Binding-site contacts:
Ligand atom C2 contacts residue GLU259 of chain 1.C at 3.6 Å.
Ligand atom O3 contacts residue ALA280 of chain 1.C at 4.2 Å.
Ligand atom O3 contacts residue GLU259 of chain 1.C at 3.2 Å (salt-bridge).
Ligand atom C1 contacts residue THR315 of chain 1.C at 4.0 Å.
Ligand atom C1 contacts residue ARG60 of chain 1.C at 4.3 Å.
Ligand atom O2 contacts residue GLU259 of chain 1.C at 3.0 Å (salt-bridge).
Ligand atom O3 contacts residue ARG60 of chain 1.C at 4.3 Å.
Ligand atom C1 contacts residue LYS257 of chain 1.C at 3.5 Å.
Ligand atom C1 contacts residue GLU259 of chain 1.C at 3.8 Å.
Ligand atom O2 contacts residue GLY282 of chain 1.C at 3.9 Å.
Ligand atom C2 contacts residue MG1 of chain 1.K at 3.0 Å.
Ligand atom O1 contacts residue LYS257 of chain 1.C at 3.7 Å.
Ligand atom C2 contacts residue GLY282 of chain 1.C at 3.9 Å.
Ligand atom O3 contacts residue MG1 of chain 1.K at 2.2 Å.
Ligand atom O4 contacts residue ASP283 of chain 1.C at 3.7 Å.
Ligand atom C1 contacts residue ALA280 of chain 1.C at 3.9 Å (hydrophobic).
Ligand atom C1 contacts residue MG1 of chain 1.K at 3.0 Å.
Ligand atom C2 contacts residue ALA280 of chain 1.C at 3.8 Å (hydrophobic).
Ligand atom O4 contacts residue MG1 of chain 1.K at 4.3 Å.
Ligand atom O1 contacts residue THR315 of chain 1.C at 3.4 Å (h-bond).
Ligand atom O4 contacts residue THR315 of chain 1.C at 2.6 Å (h-bond).
Ligand atom O4 contacts residue ARG281 of chain 1.C at 3.7 Å.
Ligand atom O2 contacts residue ASP283 of chain 1.C at 2.8 Å (salt-bridge).
Ligand atom C1 contacts residue ASP283 of chain 1.C at 4.5 Å.
Ligand atom O1 contacts residue MET347 of chain 1.C at 4.3 Å.
Ligand atom O1 contacts residue ARG60 of chain 1.C at 3.6 Å.
Ligand atom O1 contacts residue ALA280 of chain 1.C at 4.2 Å.
Ligand atom C2 contacts residue ASP283 of chain 1.C at 3.7 Å.
Ligand atom C2 contacts residue THR315 of chain 1.C at 3.6 Å.
Ligand atom O1 contacts residue MET278 of chain 1.C at 4.3 Å.
Ligand atom O3 contacts residue ASP283 of chain 1.C at 4.0 Å.
Ligand atom O4 contacts residue ALA280 of chain 1.C at 3.5 Å.
Ligand atom O4 contacts residue GLY282 of chain 1.C at 2.9 Å (h-bond).
Ligand atom O2 contacts residue ALA280 of chain 1.C at 3.8 Å.
Ligand atom O2 contacts residue MG1 of chain 1.K at 2.3 Å.
Ligand atom O1 contacts residue MG1 of chain 1.K at 4.2 Å.
Ligand atom O3 contacts residue LYS257 of chain 1.C at 2.5 Å (salt-bridge).

A small-molecule ligand and the protein it binds are described below.
Small molecule (SMILES): O=C([O-])C(=O)[O-]

Sequence of chain 1.C:
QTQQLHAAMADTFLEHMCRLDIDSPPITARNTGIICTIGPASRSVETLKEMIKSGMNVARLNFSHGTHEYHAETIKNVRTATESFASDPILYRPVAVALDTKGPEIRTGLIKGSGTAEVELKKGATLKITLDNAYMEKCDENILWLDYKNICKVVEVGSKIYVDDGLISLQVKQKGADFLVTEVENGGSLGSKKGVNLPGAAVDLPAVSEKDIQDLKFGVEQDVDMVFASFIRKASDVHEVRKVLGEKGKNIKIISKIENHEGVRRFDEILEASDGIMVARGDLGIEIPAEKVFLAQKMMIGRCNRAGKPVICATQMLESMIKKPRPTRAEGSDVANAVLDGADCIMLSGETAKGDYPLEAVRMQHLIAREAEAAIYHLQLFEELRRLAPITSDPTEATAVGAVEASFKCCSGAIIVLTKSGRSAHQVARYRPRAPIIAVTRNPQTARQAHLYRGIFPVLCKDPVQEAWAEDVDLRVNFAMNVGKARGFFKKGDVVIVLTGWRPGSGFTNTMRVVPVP